Binding-site contacts:
Ligand atom CA contacts residue TYR246 of chain 1.B at 4.2 Å (hydrophobic).
Ligand atom CG contacts residue TYR246 of chain 1.B at 3.0 Å (hydrophobic).
Ligand atom CB contacts residue PHE23 of chain 1.B at 4.0 Å (hydrophobic).
Ligand atom CG contacts residue GLU151 of chain 1.B at 3.2 Å.
Ligand atom CB contacts residue HIS220 of chain 1.B at 3.4 Å.
Ligand atom C contacts residue PHE215 of chain 1.B at 3.6 Å (hydrophobic).
Ligand atom O contacts residue TYR262 of chain 1.B at 3.2 Å.
Ligand atom O contacts residue ARG54 of chain 1.B at 3.6 Å.
Ligand atom CG contacts residue TYR55 of chain 1.B at 3.7 Å (hydrophobic).
Ligand atom O contacts residue ILE173 of chain 1.B at 3.4 Å.
Ligand atom CB contacts residue TYR246 of chain 1.B at 3.2 Å (hydrophobic).
Ligand atom N contacts residue TYR246 of chain 1.B at 4.3 Å.
Ligand atom CB contacts residue TYR55 of chain 1.B at 3.5 Å (hydrophobic).
Ligand atom N contacts residue TYR246 of chain 1.B at 3.9 Å.
Ligand atom CG contacts residue LEU105 of chain 1.B at 3.6 Å (hydrophobic).
Ligand atom O contacts residue PHE215 of chain 1.B at 4.2 Å.
Ligand atom CA contacts residue PHE215 of chain 1.B at 3.4 Å (hydrophobic).
Ligand atom CA contacts residue TYR246 of chain 1.B at 4.2 Å (hydrophobic).
Ligand atom CB contacts residue CYS245 of chain 1.B at 3.3 Å (hydrophobic).
Ligand atom CG contacts residue PHE23 of chain 1.B at 3.6 Å (hydrophobic).
Ligand atom CA contacts residue TYR168 of chain 1.B at 3.5 Å (hydrophobic).
Ligand atom CB contacts residue ARG54 of chain 1.B at 4.0 Å.
Ligand atom N contacts residue PHE215 of chain 1.B at 3.5 Å.
Ligand atom CB contacts residue TYR168 of chain 1.B at 3.7 Å (hydrophobic).
Ligand atom CB contacts residue PHE215 of chain 1.B at 3.5 Å (hydrophobic).
Ligand atom CA contacts residue HIS220 of chain 1.B at 4.1 Å.
Ligand atom CD contacts residue TYR262 of chain 1.B at 4.0 Å (hydrophobic).
Ligand atom CB contacts residue GLU151 of chain 1.B at 3.9 Å.
Ligand atom N contacts residue GLU151 of chain 1.B at 4.3 Å.
Ligand atom CD contacts residue GLU151 of chain 1.B at 3.8 Å.
Ligand atom CG contacts residue LEU267 of chain 1.B at 3.9 Å (hydrophobic).
Ligand atom CA contacts residue PHE215 of chain 1.B at 4.2 Å (hydrophobic).
Ligand atom CD contacts residue TYR246 of chain 1.B at 3.5 Å (hydrophobic).
Ligand atom CB contacts residue SER198 of chain 1.B at 3.6 Å.
Ligand atom O contacts residue TYR168 of chain 1.B at 3.6 Å.
Ligand atom CG contacts residue TYR262 of chain 1.B at 4.2 Å (hydrophobic).
Ligand atom O contacts residue PHE23 of chain 1.B at 4.0 Å.
Ligand atom O contacts residue HIS220 of chain 1.B at 4.2 Å.
Ligand atom C contacts residue TYR246 of chain 1.B at 4.2 Å (hydrophobic).
Ligand atom N contacts residue TYR246 of chain 1.B at 3.6 Å (h-bond).

Sequence of chain 1.B:
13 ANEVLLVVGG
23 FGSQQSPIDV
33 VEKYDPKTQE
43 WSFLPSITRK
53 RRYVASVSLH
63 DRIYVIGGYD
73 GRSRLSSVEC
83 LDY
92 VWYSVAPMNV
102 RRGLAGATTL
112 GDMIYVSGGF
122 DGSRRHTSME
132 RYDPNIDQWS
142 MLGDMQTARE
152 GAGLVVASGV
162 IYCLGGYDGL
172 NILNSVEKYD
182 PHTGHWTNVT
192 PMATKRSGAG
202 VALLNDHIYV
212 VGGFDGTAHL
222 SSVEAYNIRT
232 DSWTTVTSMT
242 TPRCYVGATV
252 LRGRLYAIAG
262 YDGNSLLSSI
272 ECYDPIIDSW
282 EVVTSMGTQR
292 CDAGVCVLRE

This protein binds this small molecule.
Small molecule (SMILES): C[C@H](NC(=O)CNC(=O)[C@@H]1CCCN1)C(=O)N1CCC[C@H]1C(=O)N1CCC[C@H]1C(=O)NCC=O